A small-molecule ligand and the protein it binds are described below.
Small molecule (SMILES): CC(=O)N[C@H]1[C@@H](O)[C@H](O)[C@@H](CO)O[C@@H]1O

Binding-site contacts:
Ligand atom C3 contacts residue GLY67 of chain 2.D at 3.9 Å.
Ligand atom O3 contacts residue ALA66 of chain 2.D at 4.0 Å.
Ligand atom O5 contacts residue ILE135 of chain 2.D at 3.2 Å (h-bond).
Ligand atom N2 contacts residue GLY67 of chain 2.D at 3.2 Å (h-bond).
Ligand atom O4 contacts residue VAL108 of chain 2.D at 3.3 Å.
Ligand atom O5 contacts residue GLU171 of chain 2.D at 3.9 Å.
Ligand atom O1 contacts residue ILE135 of chain 2.D at 3.9 Å.
Ligand atom C5 contacts residue GLY136 of chain 2.D at 3.4 Å.
Ligand atom O1 contacts residue THR82 of chain 2.D at 3.9 Å.
Ligand atom O6 contacts residue ASP107 of chain 2.D at 2.8 Å (salt-bridge).
Ligand atom O1 contacts residue GLU171 of chain 2.D at 2.8 Å (salt-bridge).
Ligand atom O1 contacts residue GLY134 of chain 2.D at 3.7 Å.
Ligand atom C7 contacts residue GLY80 of chain 2.D at 3.3 Å.
Ligand atom O7 contacts residue GLY80 of chain 2.D at 3.0 Å (h-bond).
Ligand atom O3 contacts residue GLY67 of chain 2.D at 2.8 Å (h-bond).
Ligand atom O3 contacts residue GLU156 of chain 2.D at 2.9 Å (salt-bridge).
Ligand atom O4 contacts residue ASP107 of chain 2.D at 2.4 Å (salt-bridge).
Ligand atom C5 contacts residue ILE135 of chain 2.D at 3.5 Å (hydrophobic).
Ligand atom C5 contacts residue ASP107 of chain 2.D at 3.9 Å.
Ligand atom O4 contacts residue ASN106 of chain 2.D at 3.2 Å (h-bond).
Ligand atom C2 contacts residue GLU156 of chain 2.D at 3.4 Å.
Ligand atom O6 contacts residue ALA66 of chain 2.D at 3.9 Å.
Ligand atom C3 contacts residue GLU156 of chain 2.D at 3.4 Å.
Ligand atom O7 contacts residue GLU156 of chain 2.D at 3.8 Å.
Ligand atom O4 contacts residue GLY136 of chain 2.D at 3.8 Å.
Ligand atom C1 contacts residue GLU171 of chain 2.D at 3.9 Å.
Ligand atom C1 contacts residue ILE135 of chain 2.D at 3.9 Å (hydrophobic).
Ligand atom C6 contacts residue THR130 of chain 2.D at 3.7 Å.
Ligand atom C4 contacts residue ASP107 of chain 2.D at 3.3 Å.
Ligand atom O5 contacts residue GLY134 of chain 2.D at 3.3 Å.
Ligand atom C8 contacts residue GLY80 of chain 2.D at 3.0 Å.
Ligand atom C3 contacts residue ASN106 of chain 2.D at 4.0 Å.
Ligand atom O5 contacts residue GLY136 of chain 2.D at 3.9 Å.
Ligand atom O7 contacts residue TYR159 of chain 2.D at 3.4 Å (h-bond).
Ligand atom O7 contacts residue ALA79 of chain 2.D at 3.9 Å.
Ligand atom C7 contacts residue GLY67 of chain 2.D at 3.5 Å.
Ligand atom C8 contacts residue ALA79 of chain 2.D at 3.0 Å (hydrophobic).
Ligand atom C6 contacts residue ASP107 of chain 2.D at 3.0 Å.
Ligand atom C8 contacts residue GLY67 of chain 2.D at 3.1 Å.
Ligand atom O3 contacts residue ASN106 of chain 2.D at 3.1 Å (h-bond).

Sequence of chain 2.D:
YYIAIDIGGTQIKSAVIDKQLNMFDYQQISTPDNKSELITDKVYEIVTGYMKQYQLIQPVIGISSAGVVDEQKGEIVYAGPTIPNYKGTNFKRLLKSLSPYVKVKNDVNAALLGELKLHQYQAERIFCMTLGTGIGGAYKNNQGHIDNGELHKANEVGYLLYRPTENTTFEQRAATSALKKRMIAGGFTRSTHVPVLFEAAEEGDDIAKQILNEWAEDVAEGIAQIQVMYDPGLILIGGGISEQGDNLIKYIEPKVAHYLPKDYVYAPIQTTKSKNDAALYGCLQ